Sequence of chain 1.A:
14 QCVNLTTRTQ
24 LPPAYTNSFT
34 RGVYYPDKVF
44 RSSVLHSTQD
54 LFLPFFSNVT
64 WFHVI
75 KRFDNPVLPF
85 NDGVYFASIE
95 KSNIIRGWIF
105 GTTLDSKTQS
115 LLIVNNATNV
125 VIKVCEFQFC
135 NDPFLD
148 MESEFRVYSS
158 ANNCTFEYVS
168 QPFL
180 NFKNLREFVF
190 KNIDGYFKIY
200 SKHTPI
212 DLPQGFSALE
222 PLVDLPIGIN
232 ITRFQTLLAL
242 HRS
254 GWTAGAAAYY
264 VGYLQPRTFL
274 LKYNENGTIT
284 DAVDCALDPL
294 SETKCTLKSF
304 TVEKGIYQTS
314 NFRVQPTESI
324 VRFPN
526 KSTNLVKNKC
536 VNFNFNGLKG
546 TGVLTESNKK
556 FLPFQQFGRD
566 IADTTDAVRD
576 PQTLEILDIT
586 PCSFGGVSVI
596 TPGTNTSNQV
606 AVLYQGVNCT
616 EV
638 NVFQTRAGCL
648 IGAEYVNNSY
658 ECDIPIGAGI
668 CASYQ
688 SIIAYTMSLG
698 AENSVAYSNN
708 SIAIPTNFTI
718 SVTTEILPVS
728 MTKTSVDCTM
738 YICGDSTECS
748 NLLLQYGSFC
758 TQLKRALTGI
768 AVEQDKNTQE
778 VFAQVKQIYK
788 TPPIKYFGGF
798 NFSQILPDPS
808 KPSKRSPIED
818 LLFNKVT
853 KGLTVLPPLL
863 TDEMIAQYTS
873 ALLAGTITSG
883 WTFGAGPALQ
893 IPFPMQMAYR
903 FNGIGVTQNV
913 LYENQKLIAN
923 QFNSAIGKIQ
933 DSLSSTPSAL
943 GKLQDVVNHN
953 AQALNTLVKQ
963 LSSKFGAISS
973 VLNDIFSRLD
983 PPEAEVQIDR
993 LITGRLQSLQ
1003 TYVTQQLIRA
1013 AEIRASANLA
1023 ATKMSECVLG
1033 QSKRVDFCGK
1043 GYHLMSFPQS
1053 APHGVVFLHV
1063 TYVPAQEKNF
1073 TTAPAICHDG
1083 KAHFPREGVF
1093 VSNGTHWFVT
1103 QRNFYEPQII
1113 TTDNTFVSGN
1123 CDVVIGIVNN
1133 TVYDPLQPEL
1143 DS

Binding-site contacts:
Ligand atom C1 contacts residue ASN61 of chain 1.A at 1.4 Å.
Ligand atom O6 contacts residue TYR28 of chain 1.A at 3.2 Å.
Ligand atom O5 contacts residue TYR28 of chain 1.A at 3.7 Å.
Ligand atom C4 contacts residue ASN61 of chain 1.A at 4.2 Å.
Ligand atom C8 contacts residue ASN61 of chain 1.A at 4.0 Å.
Ligand atom O5 contacts residue ASN61 of chain 1.A at 2.4 Å (h-bond).
Ligand atom O7 contacts residue ASN61 of chain 1.A at 3.7 Å.
Ligand atom C6 contacts residue TYR28 of chain 1.A at 3.6 Å (hydrophobic).
Ligand atom C3 contacts residue ASN61 of chain 1.A at 3.8 Å.
Ligand atom C1 contacts residue TYR28 of chain 1.A at 3.7 Å (hydrophobic).
Ligand atom N2 contacts residue ASN61 of chain 1.A at 2.9 Å (h-bond).
Ligand atom C5 contacts residue TYR28 of chain 1.A at 3.6 Å (hydrophobic).
Ligand atom C2 contacts residue ASN61 of chain 1.A at 2.5 Å.
Ligand atom C7 contacts residue ASN61 of chain 1.A at 3.5 Å.
Ligand atom C5 contacts residue ASN61 of chain 1.A at 3.7 Å.

A small-molecule ligand and the protein it binds are described below.
Small molecule (SMILES): CC(=O)N[C@@H]1[C@@H](O)[C@H](O)[C@@H](CO)O[C@H]1O